Binding-site contacts:
Ligand atom C7 contacts residue GLU166 of chain 1.A at 3.9 Å.
Ligand atom C10 contacts residue LEU141 of chain 1.A at 3.6 Å (hydrophobic).
Ligand atom C10 contacts residue ASN142 of chain 1.A at 3.7 Å.
Ligand atom C9 contacts residue GLU166 of chain 1.A at 3.6 Å.
Ligand atom C8 contacts residue LEU141 of chain 1.A at 3.6 Å (hydrophobic).
Ligand atom N1 contacts residue HIS163 of chain 1.A at 2.7 Å (h-bond).
Ligand atom F contacts residue MET49 of chain 1.A at 3.0 Å.
Ligand atom F contacts residue MET165 of chain 1.A at 3.4 Å.
Ligand atom C1 contacts residue HIS41 of chain 1.A at 3.8 Å.
Ligand atom F contacts residue ASP187 of chain 1.A at 3.4 Å.
Ligand atom C10 contacts residue GLU166 of chain 1.A at 3.4 Å.
Ligand atom C7 contacts residue HIS163 of chain 1.A at 3.2 Å.
Ligand atom N1 contacts residue GLU166 of chain 1.A at 3.8 Å.
Ligand atom C1 contacts residue MET165 of chain 1.A at 3.8 Å (hydrophobic).
Ligand atom C2 contacts residue HIS164 of chain 1.A at 3.2 Å.
Ligand atom C2 contacts residue MET165 of chain 1.A at 3.7 Å (hydrophobic).
Ligand atom C2 contacts residue HIS41 of chain 1.A at 3.5 Å.
Ligand atom C contacts residue MET49 of chain 1.A at 3.3 Å (hydrophobic).
Ligand atom C8 contacts residue PHE140 of chain 1.A at 3.3 Å (hydrophobic).
Ligand atom C8 contacts residue HIS163 of chain 1.A at 3.9 Å.
Ligand atom C9 contacts residue LEU141 of chain 1.A at 3.6 Å (hydrophobic).
Ligand atom C7 contacts residue CYS145 of chain 1.A at 3.8 Å (hydrophobic).
Ligand atom O contacts residue GLU166 of chain 1.A at 3.0 Å (salt-bridge).
Ligand atom N1 contacts residue SER144 of chain 1.A at 3.4 Å (h-bond).
Ligand atom C11 contacts residue ASN142 of chain 1.A at 3.8 Å.
Ligand atom C9 contacts residue ASN142 of chain 1.A at 3.8 Å.
Ligand atom C1 contacts residue MET49 of chain 1.A at 3.7 Å (hydrophobic).
Ligand atom N1 contacts residue PHE140 of chain 1.A at 3.8 Å.
Ligand atom C16 contacts residue DMS1 of chain 1.E at 3.8 Å.
Ligand atom F contacts residue GLN189 of chain 1.A at 3.6 Å.
Ligand atom C9 contacts residue PHE140 of chain 1.A at 3.8 Å (hydrophobic).
Ligand atom C16 contacts residue GLN189 of chain 1.A at 3.3 Å.
Ligand atom C7 contacts residue SER144 of chain 1.A at 3.9 Å.
Ligand atom C10 contacts residue PHE140 of chain 1.A at 3.5 Å (hydrophobic).
Ligand atom C15 contacts residue GLN189 of chain 1.A at 3.7 Å.
Ligand atom N contacts residue CYS145 of chain 1.A at 3.7 Å.
Ligand atom O contacts residue MET165 of chain 1.A at 3.3 Å.
Ligand atom F contacts residue ARG188 of chain 1.A at 3.1 Å.
Ligand atom C contacts residue MET165 of chain 1.A at 3.6 Å (hydrophobic).
Ligand atom C8 contacts residue GLU166 of chain 1.A at 3.4 Å.

The small molecule below binds the protein below.
Small molecule (SMILES): O=C(Cc1ccc(F)cc1)Nc1cncc2ccccc12

Sequence of chain 1.B:
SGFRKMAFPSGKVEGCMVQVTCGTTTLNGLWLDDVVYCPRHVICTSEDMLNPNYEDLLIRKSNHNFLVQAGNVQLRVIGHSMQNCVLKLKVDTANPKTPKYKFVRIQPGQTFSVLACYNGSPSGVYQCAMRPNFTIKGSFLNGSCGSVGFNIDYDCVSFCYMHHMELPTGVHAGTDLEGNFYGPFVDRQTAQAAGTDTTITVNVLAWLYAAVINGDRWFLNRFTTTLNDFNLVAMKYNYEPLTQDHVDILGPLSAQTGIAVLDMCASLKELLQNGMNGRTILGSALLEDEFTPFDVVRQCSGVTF

Sequence of chain 1.A:
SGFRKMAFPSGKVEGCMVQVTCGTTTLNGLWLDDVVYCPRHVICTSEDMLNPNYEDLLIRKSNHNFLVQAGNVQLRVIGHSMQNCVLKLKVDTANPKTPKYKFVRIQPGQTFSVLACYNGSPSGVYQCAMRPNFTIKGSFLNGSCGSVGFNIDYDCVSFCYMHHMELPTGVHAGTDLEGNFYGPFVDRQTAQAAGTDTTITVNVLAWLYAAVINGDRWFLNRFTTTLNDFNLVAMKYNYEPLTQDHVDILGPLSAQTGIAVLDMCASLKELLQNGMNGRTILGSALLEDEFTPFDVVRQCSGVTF